The protein below binds the small molecule below.
Small molecule (SMILES): CC(=O)N[C@H]1[C@H](O[C@H]2[C@H](O)[C@@H](NC(C)=O)CO[C@@H]2CO)O[C@H](CO)[C@@H](O[C@@H]2O[C@H](CO)[C@@H](O)[C@H](O)[C@@H]2O)[C@@H]1O

Binding-site contacts:
Ligand atom C1 contacts residue PHE189 of chain 1.C at 4.4 Å (hydrophobic).
Ligand atom O5 contacts residue PHE189 of chain 1.C at 3.9 Å.
Ligand atom O6 contacts residue THR159 of chain 1.C at 4.1 Å.
Ligand atom C7 contacts residue ILE153 of chain 1.C at 4.4 Å (hydrophobic).
Ligand atom C8 contacts residue ILE153 of chain 1.C at 4.3 Å (hydrophobic).
Ligand atom O5 contacts residue ASN157 of chain 1.C at 2.7 Å (h-bond).
Ligand atom C2 contacts residue ASN157 of chain 1.C at 4.2 Å.
Ligand atom O7 contacts residue PHE189 of chain 1.C at 4.4 Å.
Ligand atom C5 contacts residue PHE189 of chain 1.C at 3.6 Å (hydrophobic).
Ligand atom O7 contacts residue ASN157 of chain 1.C at 3.9 Å.
Ligand atom C5 contacts residue ASN157 of chain 1.C at 4.0 Å.
Ligand atom C6 contacts residue ILE158 of chain 1.C at 3.8 Å (hydrophobic).
Ligand atom O6 contacts residue ASN157 of chain 1.C at 4.2 Å.
Ligand atom C1 contacts residue ASN157 of chain 1.C at 3.4 Å.
Ligand atom O6 contacts residue ILE158 of chain 1.C at 4.1 Å.
Ligand atom C6 contacts residue ASN157 of chain 1.C at 4.0 Å.
Ligand atom C8 contacts residue PHE189 of chain 1.C at 4.4 Å (hydrophobic).
Ligand atom C6 contacts residue PHE189 of chain 1.C at 3.8 Å (hydrophobic).

Sequence of chain 1.C:
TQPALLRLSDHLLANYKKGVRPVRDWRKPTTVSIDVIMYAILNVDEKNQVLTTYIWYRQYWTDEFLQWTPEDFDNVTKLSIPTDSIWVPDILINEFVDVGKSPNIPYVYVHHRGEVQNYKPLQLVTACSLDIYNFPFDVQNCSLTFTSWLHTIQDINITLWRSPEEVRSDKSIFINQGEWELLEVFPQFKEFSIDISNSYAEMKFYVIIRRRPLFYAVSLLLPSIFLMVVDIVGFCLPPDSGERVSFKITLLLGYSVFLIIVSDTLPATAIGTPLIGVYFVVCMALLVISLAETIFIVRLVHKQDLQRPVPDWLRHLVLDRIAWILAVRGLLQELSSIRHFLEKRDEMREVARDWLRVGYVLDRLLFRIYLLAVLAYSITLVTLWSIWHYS